Binding-site contacts:
Ligand atom N contacts residue TYR99 of chain 1.A at 2.9 Å (h-bond).
Ligand atom CG2 contacts residue ASP77 of chain 1.A at 3.5 Å.
Ligand atom CG2 contacts residue GLY93 of chain 1.D at 3.5 Å.
Ligand atom CA contacts residue GLU63 of chain 1.A at 3.5 Å.
Ligand atom O contacts residue TYR7 of chain 1.A at 3.4 Å.
Ligand atom CG1 contacts residue TYR116 of chain 1.A at 3.6 Å (hydrophobic).
Ligand atom O contacts residue TRP147 of chain 1.A at 3.2 Å.
Ligand atom OG1 contacts residue ASN30 of chain 1.E at 2.9 Å (h-bond).
Ligand atom CG1 contacts residue ASP77 of chain 1.A at 3.4 Å.
Ligand atom CG2 contacts residue ASN30 of chain 1.E at 3.4 Å.
Ligand atom N contacts residue ASP77 of chain 1.A at 3.0 Å (salt-bridge).
Ligand atom CD1 contacts residue ASN91 of chain 1.D at 3.6 Å.
Ligand atom O contacts residue TYR159 of chain 1.A at 2.4 Å (h-bond).
Ligand atom O contacts residue LYS66 of chain 1.A at 3.2 Å.
Ligand atom C contacts residue TYR7 of chain 1.A at 3.4 Å (hydrophobic).
Ligand atom N contacts residue THR73 of chain 1.A at 3.5 Å.
Ligand atom N contacts residue GLU63 of chain 1.A at 2.8 Å (salt-bridge).
Ligand atom CD1 contacts residue ASN30 of chain 1.E at 3.5 Å.
Ligand atom CD1 contacts residue SER31 of chain 1.D at 3.5 Å.
Ligand atom N contacts residue MET5 of chain 1.A at 3.5 Å.
Ligand atom OXT contacts residue TYR84 of chain 1.A at 2.9 Å (h-bond).
Ligand atom CA contacts residue ASP77 of chain 1.A at 3.3 Å.
Ligand atom N contacts residue GLN30 of chain 1.D at 3.3 Å (h-bond).
Ligand atom O contacts residue TRP147 of chain 1.A at 3.1 Å (h-bond).
Ligand atom OXT contacts residue THR143 of chain 1.A at 2.8 Å (h-bond).
Ligand atom CD1 contacts residue GLY98 of chain 1.E at 3.6 Å.
Ligand atom O contacts residue LEU156 of chain 1.A at 3.3 Å.
Ligand atom O contacts residue LYS66 of chain 1.A at 3.4 Å.
Ligand atom CA contacts residue TYR7 of chain 1.A at 3.3 Å (hydrophobic).
Ligand atom C contacts residue TYR159 of chain 1.A at 3.5 Å (hydrophobic).
Ligand atom CA contacts residue GLN155 of chain 1.A at 3.5 Å.
Ligand atom CB contacts residue GLU63 of chain 1.A at 3.5 Å.
Ligand atom CD1 contacts residue ARG97 of chain 1.A at 3.4 Å.
Ligand atom O contacts residue HIS70 of chain 1.A at 3.5 Å.
Ligand atom O contacts residue GLN30 of chain 1.D at 3.0 Å (h-bond).
Ligand atom N contacts residue TYR171 of chain 1.A at 2.8 Å (h-bond).
Ligand atom N contacts residue TYR7 of chain 1.A at 3.3 Å (h-bond).
Ligand atom O contacts residue LYS146 of chain 1.A at 3.0 Å (salt-bridge).
Ligand atom CD1 contacts residue LEU95 of chain 1.E at 3.5 Å (hydrophobic).
Ligand atom O contacts residue SER96 of chain 1.E at 3.6 Å.

Sequence of chain 1.A:
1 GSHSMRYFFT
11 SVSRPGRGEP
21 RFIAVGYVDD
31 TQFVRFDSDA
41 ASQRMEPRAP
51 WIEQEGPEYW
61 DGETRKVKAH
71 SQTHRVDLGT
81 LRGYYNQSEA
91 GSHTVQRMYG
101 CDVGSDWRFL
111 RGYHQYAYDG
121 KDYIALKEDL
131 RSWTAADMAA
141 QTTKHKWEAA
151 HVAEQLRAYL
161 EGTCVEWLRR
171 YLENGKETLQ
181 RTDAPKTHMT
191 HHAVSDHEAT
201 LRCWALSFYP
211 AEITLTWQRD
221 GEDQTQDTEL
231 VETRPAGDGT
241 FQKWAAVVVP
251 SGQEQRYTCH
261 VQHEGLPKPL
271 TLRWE

Sequence of chain 1.E:
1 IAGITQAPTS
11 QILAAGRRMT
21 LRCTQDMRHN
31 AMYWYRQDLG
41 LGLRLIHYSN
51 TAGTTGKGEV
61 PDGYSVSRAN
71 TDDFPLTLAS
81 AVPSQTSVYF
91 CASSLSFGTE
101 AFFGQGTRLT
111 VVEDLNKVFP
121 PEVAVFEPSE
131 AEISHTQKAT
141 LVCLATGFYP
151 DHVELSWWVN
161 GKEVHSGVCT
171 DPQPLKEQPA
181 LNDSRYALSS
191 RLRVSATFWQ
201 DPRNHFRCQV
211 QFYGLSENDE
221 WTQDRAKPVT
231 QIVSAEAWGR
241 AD

The small molecule below binds the protein below.
Small molecule (SMILES): CC[C@H](C)[C@H](NC(=O)CNC(=O)[C@H](C)NC(=O)[C@H](C)N)C(=O)NCC(=O)N[C@H](C(=O)N[C@@H](CC(C)C)C(=O)N[C@H](C(=O)N[C@H](C(=O)O)C(C)C)[C@@H](C)O)[C@@H](C)CC

Sequence of chain 1.D:
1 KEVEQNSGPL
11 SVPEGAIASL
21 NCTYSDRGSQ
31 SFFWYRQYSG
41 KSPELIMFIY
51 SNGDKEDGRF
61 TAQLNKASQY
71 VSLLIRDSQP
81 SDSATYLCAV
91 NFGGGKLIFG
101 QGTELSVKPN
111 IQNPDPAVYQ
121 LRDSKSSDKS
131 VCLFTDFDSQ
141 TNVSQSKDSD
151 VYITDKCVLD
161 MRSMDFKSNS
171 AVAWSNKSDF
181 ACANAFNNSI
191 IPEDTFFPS